Sequence of chain 1.A:
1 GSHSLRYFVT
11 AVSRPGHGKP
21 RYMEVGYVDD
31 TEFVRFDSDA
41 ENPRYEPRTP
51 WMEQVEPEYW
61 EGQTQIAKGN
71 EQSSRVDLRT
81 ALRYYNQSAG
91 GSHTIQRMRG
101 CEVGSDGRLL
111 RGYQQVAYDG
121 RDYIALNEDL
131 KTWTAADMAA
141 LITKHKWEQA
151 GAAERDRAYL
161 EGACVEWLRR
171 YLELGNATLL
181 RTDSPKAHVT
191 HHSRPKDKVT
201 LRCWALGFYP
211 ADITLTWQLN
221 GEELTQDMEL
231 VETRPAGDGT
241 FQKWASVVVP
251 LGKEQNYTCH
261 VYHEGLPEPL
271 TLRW

The small molecule below binds the protein below.
Small molecule (SMILES): CC[C@H](C)[C@H](N)C(=O)N[C@@H](CCC(N)=O)C(=O)N[C@@H](CCC(N)=O)C(=O)N[C@@H](CO)C(=O)N[C@H](C(=O)N[C@@H](CCC(=O)O)C(=O)N[C@@H](CCCN=C(N)N)C(=O)N[C@H](C(=O)O)[C@@H](C)CC)[C@@H](C)CC

Binding-site contacts:
Ligand atom CA contacts residue ASN70 of chain 1.A at 3.3 Å.
Ligand atom O contacts residue ARG99 of chain 1.A at 3.1 Å (salt-bridge).
Ligand atom C contacts residue ILE66 of chain 1.A at 3.4 Å (hydrophobic).
Ligand atom N contacts residue GLN63 of chain 1.A at 2.7 Å (h-bond).
Ligand atom N contacts residue TYR171 of chain 1.A at 2.7 Å (h-bond).
Ligand atom C contacts residue TYR84 of chain 1.A at 3.5 Å (hydrophobic).
Ligand atom O contacts residue ARG99 of chain 1.A at 3.4 Å (salt-bridge).
Ligand atom O contacts residue TYR7 of chain 1.A at 3.4 Å.
Ligand atom NE contacts residue SER73 of chain 1.A at 3.2 Å (h-bond).
Ligand atom C contacts residue TYR7 of chain 1.A at 3.3 Å (hydrophobic).
Ligand atom NE2 contacts residue GLU24 of chain 1.A at 3.2 Å (salt-bridge).
Ligand atom CB contacts residue TRP147 of chain 1.A at 3.5 Å (hydrophobic).
Ligand atom CA contacts residue TYR171 of chain 1.A at 3.5 Å (hydrophobic).
Ligand atom N contacts residue TYR7 of chain 1.A at 2.9 Å (h-bond).
Ligand atom O contacts residue THR143 of chain 1.A at 2.7 Å (h-bond).
Ligand atom O contacts residue ILE66 of chain 1.A at 3.3 Å.
Ligand atom CD contacts residue ARG99 of chain 1.A at 3.3 Å.
Ligand atom CG2 contacts residue TYR84 of chain 1.A at 3.5 Å (hydrophobic).
Ligand atom N contacts residue ASP77 of chain 1.A at 3.0 Å (salt-bridge).
Ligand atom OE1 contacts residue ARG155 of chain 1.A at 2.8 Å (salt-bridge).
Ligand atom O contacts residue TYR84 of chain 1.A at 2.7 Å (h-bond).
Ligand atom C contacts residue ARG99 of chain 1.A at 3.4 Å.
Ligand atom CG2 contacts residue THR143 of chain 1.A at 3.2 Å.
Ligand atom CD contacts residue ARG155 of chain 1.A at 3.4 Å.
Ligand atom NE2 contacts residue TYR159 of chain 1.A at 3.5 Å.
Ligand atom O contacts residue ASN70 of chain 1.A at 3.3 Å (h-bond).
Ligand atom O contacts residue LYS146 of chain 1.A at 3.3 Å.
Ligand atom O contacts residue TRP147 of chain 1.A at 2.6 Å (h-bond).
Ligand atom CG contacts residue GLU24 of chain 1.A at 3.4 Å.
Ligand atom O contacts residue GLN63 of chain 1.A at 2.8 Å (h-bond).
Ligand atom OE1 contacts residue ARG99 of chain 1.A at 2.5 Å (salt-bridge).
Ligand atom O contacts residue TYR159 of chain 1.A at 2.6 Å (h-bond).
Ligand atom CG2 contacts residue TRP167 of chain 1.A at 3.3 Å (hydrophobic).
Ligand atom N contacts residue TYR7 of chain 1.A at 3.3 Å (h-bond).
Ligand atom N contacts residue ASN70 of chain 1.A at 3.0 Å (h-bond).
Ligand atom CD contacts residue TYR159 of chain 1.A at 3.4 Å (hydrophobic).
Ligand atom O contacts residue ARG97 of chain 1.A at 2.9 Å (salt-bridge).
Ligand atom CA contacts residue TYR7 of chain 1.A at 3.3 Å (hydrophobic).
Ligand atom OXT contacts residue THR80 of chain 1.A at 3.4 Å.
Ligand atom OE1 contacts residue TYR159 of chain 1.A at 3.3 Å.